A protein and the small-molecule ligand that binds it are described below.
Small molecule (SMILES): O=C(O)CCC(=O)C(=O)O

Binding-site contacts:
Ligand atom C2 contacts residue MG1 of chain 1.Q at 2.8 Å.
Ligand atom C1 contacts residue LYS40 of chain 1.C at 4.0 Å.
Ligand atom O4 contacts residue LYS58 of chain 1.C at 3.6 Å.
Ligand atom O2 contacts residue MG1 of chain 1.Q at 2.0 Å.
Ligand atom O1 contacts residue GLY41 of chain 1.C at 2.7 Å (h-bond).
Ligand atom O1 contacts residue GLY37 of chain 1.C at 3.0 Å (h-bond).
Ligand atom O3 contacts residue LEU56 of chain 1.C at 3.3 Å.
Ligand atom C5 contacts residue GLY87 of chain 1.C at 3.6 Å.
Ligand atom C5 contacts residue LYS58 of chain 1.C at 3.6 Å.
Ligand atom O1 contacts residue PHE36 of chain 1.C at 3.7 Å.
Ligand atom O2 contacts residue GLY37 of chain 1.C at 2.9 Å.
Ligand atom O4 contacts residue ILE86 of chain 1.C at 3.9 Å.
Ligand atom O1 contacts residue MG1 of chain 1.Q at 4.0 Å.
Ligand atom O2 contacts residue ATP1 of chain 1.O at 2.9 Å (h-bond).
Ligand atom C1 contacts residue MG1 of chain 1.Q at 2.8 Å.
Ligand atom O3 contacts residue GLY87 of chain 1.C at 3.5 Å.
Ligand atom O3 contacts residue LYS58 of chain 1.C at 2.9 Å (salt-bridge).
Ligand atom O2 contacts residue GLN39 of chain 1.C at 2.7 Å (h-bond).
Ligand atom O5 contacts residue ATP1 of chain 1.O at 3.0 Å (h-bond).
Ligand atom C1 contacts residue ATP1 of chain 1.O at 3.5 Å.
Ligand atom O4 contacts residue GLY87 of chain 1.C at 4.0 Å.
Ligand atom C3 contacts residue GLN42 of chain 1.C at 4.0 Å.
Ligand atom C1 contacts residue GLN39 of chain 1.C at 3.3 Å.
Ligand atom O1 contacts residue GLN39 of chain 1.C at 3.8 Å.
Ligand atom O1 contacts residue LYS40 of chain 1.C at 3.5 Å (salt-bridge).
Ligand atom O5 contacts residue GLY87 of chain 1.C at 3.1 Å (h-bond).
Ligand atom C3 contacts residue LEU56 of chain 1.C at 3.6 Å (hydrophobic).
Ligand atom O4 contacts residue LEU56 of chain 1.C at 3.7 Å.
Ligand atom O5 contacts residue GLN39 of chain 1.C at 2.9 Å (h-bond).
Ligand atom C5 contacts residue LEU56 of chain 1.C at 3.3 Å (hydrophobic).
Ligand atom C4 contacts residue LEU56 of chain 1.C at 3.7 Å (hydrophobic).
Ligand atom C4 contacts residue ILE86 of chain 1.C at 3.9 Å (hydrophobic).
Ligand atom C1 contacts residue GLY37 of chain 1.C at 3.2 Å.
Ligand atom C1 contacts residue GLY41 of chain 1.C at 3.8 Å.
Ligand atom O4 contacts residue LYS9 of chain 1.C at 3.7 Å.
Ligand atom O5 contacts residue MG1 of chain 1.Q at 2.1 Å.
Ligand atom C2 contacts residue GLN39 of chain 1.C at 3.4 Å.
Ligand atom O5 contacts residue ILE86 of chain 1.C at 3.6 Å.
Ligand atom C2 contacts residue ATP1 of chain 1.O at 3.5 Å.
Ligand atom O2 contacts residue ARG38 of chain 1.C at 3.2 Å (salt-bridge).

Sequence of chain 1.C:
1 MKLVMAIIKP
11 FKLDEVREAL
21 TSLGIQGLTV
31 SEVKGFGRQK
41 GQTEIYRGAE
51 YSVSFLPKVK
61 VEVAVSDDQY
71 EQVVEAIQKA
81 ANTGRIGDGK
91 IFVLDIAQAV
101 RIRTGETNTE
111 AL